Sequence of chain 21.C:
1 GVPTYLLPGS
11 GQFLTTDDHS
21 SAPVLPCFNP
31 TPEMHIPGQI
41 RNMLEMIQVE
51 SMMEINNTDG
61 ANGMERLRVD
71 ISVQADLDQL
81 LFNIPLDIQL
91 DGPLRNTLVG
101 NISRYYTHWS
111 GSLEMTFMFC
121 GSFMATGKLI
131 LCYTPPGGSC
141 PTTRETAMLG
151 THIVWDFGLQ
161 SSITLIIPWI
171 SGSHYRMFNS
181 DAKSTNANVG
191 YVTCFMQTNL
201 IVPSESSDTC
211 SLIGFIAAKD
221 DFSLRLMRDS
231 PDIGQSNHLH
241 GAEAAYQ

Sequence of chain 21.A:
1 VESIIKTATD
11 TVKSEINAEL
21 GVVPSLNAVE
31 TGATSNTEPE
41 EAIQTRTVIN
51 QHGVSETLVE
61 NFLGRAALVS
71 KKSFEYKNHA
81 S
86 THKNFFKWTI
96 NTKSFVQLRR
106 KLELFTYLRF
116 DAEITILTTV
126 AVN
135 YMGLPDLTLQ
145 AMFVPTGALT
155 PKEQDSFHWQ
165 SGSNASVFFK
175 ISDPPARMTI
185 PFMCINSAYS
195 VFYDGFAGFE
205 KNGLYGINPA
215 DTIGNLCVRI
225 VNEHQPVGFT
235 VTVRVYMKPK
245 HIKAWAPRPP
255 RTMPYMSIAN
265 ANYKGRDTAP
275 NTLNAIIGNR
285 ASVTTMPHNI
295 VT

This small molecule binds to this protein.
Small molecule (SMILES): CC(=O)N[C@@H]1[C@@H](O)[C@H](O[C@@H]2O[C@H](CO[C@]3(C(=O)O)C[C@H](O)[C@@H](NC(C)=O)[C@H]([C@H](O)[C@H](O)CO)O3)[C@H](O)[C@H](O)[C@H]2O)[C@@H](CO)O[C@H]1O

Binding-site contacts:
Ligand atom C5 contacts residue PRO231 of chain 21.C at 3.6 Å (hydrophobic).
Ligand atom O1B contacts residue ARG104 of chain 21.C at 2.8 Å (salt-bridge).
Ligand atom O6 contacts residue PRO274 of chain 21.A at 3.7 Å.
Ligand atom C3 contacts residue ARG95 of chain 21.C at 3.9 Å.
Ligand atom O3 contacts residue GLY282 of chain 21.A at 3.4 Å.
Ligand atom C11 contacts residue ILE233 of chain 21.C at 3.8 Å (hydrophobic).
Ligand atom C4 contacts residue ARG104 of chain 21.C at 4.0 Å.
Ligand atom O3 contacts residue ASP91 of chain 21.C at 4.0 Å.
Ligand atom C11 contacts residue ASP232 of chain 21.C at 3.8 Å.
Ligand atom O4 contacts residue ASP91 of chain 21.C at 2.8 Å (salt-bridge).
Ligand atom C10 contacts residue PRO231 of chain 21.C at 3.9 Å (hydrophobic).
Ligand atom C5 contacts residue ASN275 of chain 21.A at 3.5 Å.
Ligand atom O3 contacts residue PRO274 of chain 21.A at 3.9 Å.
Ligand atom O6 contacts residue ASP91 of chain 21.C at 3.3 Å.
Ligand atom O4 contacts residue ASN275 of chain 21.A at 3.0 Å (h-bond).
Ligand atom O10 contacts residue ASN275 of chain 21.A at 2.9 Å (h-bond).
Ligand atom C6 contacts residue PRO231 of chain 21.C at 4.0 Å (hydrophobic).
Ligand atom C4 contacts residue ASP91 of chain 21.C at 3.3 Å.
Ligand atom C11 contacts residue PRO231 of chain 21.C at 4.0 Å (hydrophobic).
Ligand atom C3 contacts residue ARG104 of chain 21.C at 3.9 Å.
Ligand atom O4 contacts residue PRO231 of chain 21.C at 3.8 Å.
Ligand atom C1 contacts residue ARG104 of chain 21.C at 3.7 Å.
Ligand atom O7 contacts residue SER180 of chain 21.C at 3.7 Å.
Ligand atom C6 contacts residue ASP91 of chain 21.C at 3.9 Å.
Ligand atom O4 contacts residue ASP232 of chain 21.C at 2.8 Å (salt-bridge).
Ligand atom N5 contacts residue ASN275 of chain 21.A at 3.5 Å (h-bond).
Ligand atom C3 contacts residue PRO274 of chain 21.A at 4.1 Å (hydrophobic).
Ligand atom C11 contacts residue GLY234 of chain 21.C at 3.9 Å.
Ligand atom O7 contacts residue PRO274 of chain 21.A at 3.4 Å.
Ligand atom O10 contacts residue ARG270 of chain 21.A at 4.0 Å.
Ligand atom C10 contacts residue ASN275 of chain 21.A at 3.2 Å.
Ligand atom C5 contacts residue PRO274 of chain 21.A at 3.9 Å (hydrophobic).
Ligand atom C4 contacts residue PRO274 of chain 21.A at 4.0 Å (hydrophobic).
Ligand atom C4 contacts residue ASN275 of chain 21.A at 3.8 Å.
Ligand atom N5 contacts residue PRO231 of chain 21.C at 2.9 Å (h-bond).
Ligand atom C4 contacts residue PRO231 of chain 21.C at 3.4 Å (hydrophobic).
Ligand atom C3 contacts residue ASP232 of chain 21.C at 4.1 Å.
Ligand atom O4 contacts residue ARG95 of chain 21.C at 3.6 Å.
Ligand atom C3 contacts residue PRO274 of chain 21.A at 3.8 Å (hydrophobic).
Ligand atom C4 contacts residue ASP232 of chain 21.C at 3.5 Å.